Sequence of chain 35.E:
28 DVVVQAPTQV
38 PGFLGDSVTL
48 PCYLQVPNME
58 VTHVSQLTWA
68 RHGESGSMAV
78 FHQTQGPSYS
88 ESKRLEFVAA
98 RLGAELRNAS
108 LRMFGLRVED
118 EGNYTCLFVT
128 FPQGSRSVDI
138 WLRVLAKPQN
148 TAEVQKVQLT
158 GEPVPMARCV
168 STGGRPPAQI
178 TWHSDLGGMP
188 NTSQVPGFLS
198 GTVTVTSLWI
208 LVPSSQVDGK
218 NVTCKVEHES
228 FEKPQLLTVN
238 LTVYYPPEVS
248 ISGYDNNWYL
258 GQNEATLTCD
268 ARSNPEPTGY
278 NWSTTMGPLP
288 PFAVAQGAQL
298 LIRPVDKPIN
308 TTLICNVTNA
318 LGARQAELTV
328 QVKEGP

This protein binds this small molecule.
Small molecule (SMILES): CC(=O)N[C@H]1[C@H](O[C@H]2[C@H](O)[C@@H](NC(C)=O)CO[C@@H]2CO)O[C@H](CO)[C@@H](O[C@@H]2O[C@H](CO)[C@@H](O)[C@H](O)[C@@H]2O)[C@@H]1O

Binding-site contacts:
Ligand atom O5 contacts residue ASN105 of chain 35.E at 2.4 Å (h-bond).
Ligand atom O6 contacts residue VAL95 of chain 35.E at 2.9 Å (h-bond).
Ligand atom O7 contacts residue ASN105 of chain 35.E at 4.0 Å.
Ligand atom O5 contacts residue ALA96 of chain 35.E at 4.5 Å.
Ligand atom C3 contacts residue ASN105 of chain 35.E at 3.8 Å.
Ligand atom O5 contacts residue VAL95 of chain 35.E at 4.5 Å.
Ligand atom C8 contacts residue PRO48 of chain 35.E at 4.4 Å (hydrophobic).
Ligand atom O6 contacts residue ALA96 of chain 35.E at 4.3 Å.
Ligand atom C4 contacts residue ASN105 of chain 35.E at 4.3 Å.
Ligand atom C5 contacts residue VAL95 of chain 35.E at 4.5 Å (hydrophobic).
Ligand atom C8 contacts residue TYR50 of chain 35.E at 4.1 Å (hydrophobic).
Ligand atom N2 contacts residue ASN105 of chain 35.E at 2.9 Å (h-bond).
Ligand atom C5 contacts residue ASN105 of chain 35.E at 3.6 Å.
Ligand atom C1 contacts residue ASN105 of chain 35.E at 1.4 Å.
Ligand atom C7 contacts residue ASN105 of chain 35.E at 3.6 Å.
Ligand atom C6 contacts residue VAL95 of chain 35.E at 3.6 Å (hydrophobic).
Ligand atom C2 contacts residue ASN105 of chain 35.E at 2.5 Å.